Binding-site contacts:
Ligand atom CD contacts residue GLN77 of chain 1.B at 3.7 Å.
Ligand atom CD1 contacts residue ARG16 of chain 1.B at 3.7 Å.
Ligand atom CG contacts residue ASP74 of chain 1.B at 3.6 Å.
Ligand atom CE2 contacts residue MET73 of chain 1.B at 3.6 Å (hydrophobic).
Ligand atom O2 contacts residue ARG40 of chain 1.B at 3.7 Å.
Ligand atom CG contacts residue HIS57 of chain 1.B at 3.6 Å.
Ligand atom O contacts residue ARG16 of chain 1.B at 2.8 Å (salt-bridge).
Ligand atom OD2 contacts residue LYS56 of chain 1.B at 3.5 Å.
Ligand atom CE2 contacts residue ASP74 of chain 1.B at 3.6 Å.
Ligand atom OD1 contacts residue TYR58 of chain 1.B at 3.3 Å.
Ligand atom O2 contacts residue GLN39 of chain 1.B at 3.2 Å (h-bond).
Ligand atom CE1 contacts residue MET73 of chain 1.B at 3.7 Å (hydrophobic).
Ligand atom CA contacts residue HIS57 of chain 1.B at 3.6 Å.
Ligand atom O contacts residue GLN77 of chain 1.B at 2.6 Å (h-bond).
Ligand atom CD1 contacts residue MET73 of chain 1.B at 3.7 Å (hydrophobic).
Ligand atom OD1 contacts residue LEU59 of chain 1.B at 2.8 Å (h-bond).
Ligand atom CB contacts residue HIS57 of chain 1.B at 3.8 Å.
Ligand atom C contacts residue TYR58 of chain 1.B at 3.7 Å (hydrophobic).
Ligand atom O contacts residue ILE96 of chain 1.B at 3.6 Å.
Ligand atom N contacts residue TYR58 of chain 1.B at 3.7 Å.
Ligand atom CO contacts residue SER38 of chain 1.B at 3.7 Å.
Ligand atom N contacts residue HIS57 of chain 1.B at 2.9 Å (h-bond).
Ligand atom CE1 contacts residue ASP74 of chain 1.B at 3.8 Å.
Ligand atom CD1 contacts residue ASP74 of chain 1.B at 3.7 Å.
Ligand atom CD1 contacts residue HIS57 of chain 1.B at 3.7 Å.
Ligand atom CO contacts residue VAL46 of chain 1.B at 3.8 Å (hydrophobic).
Ligand atom ND2 contacts residue MET73 of chain 1.B at 2.6 Å (h-bond).
Ligand atom CG contacts residue LEU59 of chain 1.B at 3.6 Å (hydrophobic).
Ligand atom O contacts residue TYR58 of chain 1.B at 3.4 Å.
Ligand atom CG contacts residue MET73 of chain 1.B at 3.7 Å (hydrophobic).
Ligand atom CD2 contacts residue GLN77 of chain 1.B at 3.7 Å.
Ligand atom CB contacts residue HIS57 of chain 1.B at 3.3 Å.
Ligand atom O2 contacts residue SER38 of chain 1.B at 3.0 Å (h-bond).
Ligand atom ND2 contacts residue LEU59 of chain 1.B at 3.2 Å (h-bond).
Ligand atom O1 contacts residue ARG16 of chain 1.B at 3.1 Å (salt-bridge).
Ligand atom CD2 contacts residue ASP74 of chain 1.B at 3.7 Å.
Ligand atom OD2 contacts residue HIS57 of chain 1.B at 2.7 Å (h-bond).
Ligand atom CH contacts residue SER38 of chain 1.B at 3.5 Å.
Ligand atom CA contacts residue HIS57 of chain 1.B at 3.6 Å.
Ligand atom CE1 contacts residue ARG16 of chain 1.B at 3.5 Å.

Sequence of chain 1.B:
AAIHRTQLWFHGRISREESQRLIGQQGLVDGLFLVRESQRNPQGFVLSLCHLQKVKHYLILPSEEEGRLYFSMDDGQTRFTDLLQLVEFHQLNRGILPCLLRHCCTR

A small-molecule ligand and the protein it binds are described below.
Small molecule (SMILES): C[C@@H]1NC(=O)[C@H](Cc2ccccc2)NC(=O)[C@H](CC2=CN=C3CC=CC=C23)NC(=O)CSC[C@@H](C(N)=O)NC(=O)[C@@H]2CCCN2C(=O)[C@H](Cc2ccccc2)NC(=O)[C@H]([C@@H](C)O)NC(=O)[C@H](CC(N)=O)NC(=O)[C@H](CC(=O)O)NC(=O)[C@H](Cc2ccc(CC(=O)O)cc2)NC(=O)CNC1=O